Sequence of chain 1.C:
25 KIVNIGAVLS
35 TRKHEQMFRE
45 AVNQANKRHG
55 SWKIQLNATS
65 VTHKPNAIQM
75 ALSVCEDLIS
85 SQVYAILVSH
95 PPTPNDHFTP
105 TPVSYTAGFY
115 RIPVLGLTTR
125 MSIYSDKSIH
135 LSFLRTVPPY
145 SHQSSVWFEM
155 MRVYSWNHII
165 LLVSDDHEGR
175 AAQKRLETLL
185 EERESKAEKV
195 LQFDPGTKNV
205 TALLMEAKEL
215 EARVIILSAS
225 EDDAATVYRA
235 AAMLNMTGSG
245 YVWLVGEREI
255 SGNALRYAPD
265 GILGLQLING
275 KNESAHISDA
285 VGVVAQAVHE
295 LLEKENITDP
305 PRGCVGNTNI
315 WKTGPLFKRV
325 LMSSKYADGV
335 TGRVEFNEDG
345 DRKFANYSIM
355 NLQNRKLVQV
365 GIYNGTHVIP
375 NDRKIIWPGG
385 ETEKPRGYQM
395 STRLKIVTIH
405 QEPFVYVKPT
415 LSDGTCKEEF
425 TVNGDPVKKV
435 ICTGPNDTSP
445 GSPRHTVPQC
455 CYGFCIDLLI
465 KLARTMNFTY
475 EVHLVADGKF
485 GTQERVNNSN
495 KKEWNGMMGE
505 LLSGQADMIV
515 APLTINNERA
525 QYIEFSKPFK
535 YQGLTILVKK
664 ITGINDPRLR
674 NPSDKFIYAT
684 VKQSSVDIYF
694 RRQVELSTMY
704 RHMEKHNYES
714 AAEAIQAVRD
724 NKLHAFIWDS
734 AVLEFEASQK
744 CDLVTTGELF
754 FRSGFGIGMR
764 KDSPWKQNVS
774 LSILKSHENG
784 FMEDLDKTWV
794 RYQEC

Binding-site contacts:
Ligand atom O5 contacts residue ALA279 of chain 1.C at 4.3 Å.
Ligand atom C1 contacts residue ASN276 of chain 1.C at 1.4 Å.
Ligand atom O5 contacts residue ASN276 of chain 1.C at 2.4 Å (h-bond).
Ligand atom N2 contacts residue ASN276 of chain 1.C at 2.9 Å (h-bond).
Ligand atom O7 contacts residue ASN276 of chain 1.C at 3.4 Å (h-bond).
Ligand atom C3 contacts residue ASN276 of chain 1.C at 3.8 Å.
Ligand atom C6 contacts residue VAL334 of chain 1.C at 4.1 Å (hydrophobic).
Ligand atom C7 contacts residue ASN276 of chain 1.C at 3.3 Å.
Ligand atom O6 contacts residue VAL334 of chain 1.C at 3.2 Å.
Ligand atom C4 contacts residue ASN276 of chain 1.C at 4.3 Å.
Ligand atom O7 contacts residue VAL334 of chain 1.C at 4.4 Å.
Ligand atom C2 contacts residue ASN276 of chain 1.C at 2.5 Å.
Ligand atom C5 contacts residue ASN276 of chain 1.C at 3.6 Å.
Ligand atom O6 contacts residue ALA279 of chain 1.C at 4.2 Å.
Ligand atom C8 contacts residue ASN276 of chain 1.C at 4.4 Å.

The protein below binds the small molecule below.
Small molecule (SMILES): CC(=O)N[C@H]1[C@H](O[C@H]2[C@H](O)[C@@H](NC(C)=O)CO[C@@H]2CO)O[C@H](CO)[C@@H](O[C@@H]2O[C@H](CO)[C@@H](O)[C@H](O)[C@@H]2O)[C@@H]1O